A protein and the small-molecule ligand that binds it are described below.
Small molecule (SMILES): Nc1ccn([C@@H]2O[C@H](CO[P](=O)(O)O[C@H]3[C@@H](O)[C@H](n4cnc5c(N)ncnc54)O[C@@H]3CO[P](=O)(O)O[C@H]3[C@@H](O)[C@H](n4cnc5c(=O)nc(N)[nH]c54)O[C@@H]3CO[P](=O)(O)O[C@H]3[C@@H](O)[C@H](n4cnc5c(N)ncnc54)O[C@@H]3CO[P](=O)(O)O[C@H]3[C@@H](O)[C@H](n4cnc5c(N)ncnc54)O[C@@H]3CO[P](=O)(O)O[C@H]3[C@@H](O)[C@H](n4ccc(=O)[nH]c4=O)O[C@@H]3CO[P](=O)(O)O[C@H]3[C@@H](O)[C@H](n4ccc(N)nc4=O)O[C@@H]3CO[P](=O)(O)O[C@H]3[C@@H](O)[C@H](n4ccc(=O)[nH]c4=O)O[C@@H]3CO[P](=O)(O)O[C@H]3[C@@H](O)[C@H](n4cnc5c(=O)nc(N)[nH]c54)O[C@@H]3COPO)[C@@H](O)[C@H]2O)c(=O)n1

Sequence of chain 5.D:
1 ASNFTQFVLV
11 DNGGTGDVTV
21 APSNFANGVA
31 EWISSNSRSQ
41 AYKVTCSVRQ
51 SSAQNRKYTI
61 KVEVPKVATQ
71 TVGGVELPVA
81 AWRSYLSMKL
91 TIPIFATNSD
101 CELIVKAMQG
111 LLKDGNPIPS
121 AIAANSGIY

Binding-site contacts:
Ligand atom O3' contacts residue SER51 of chain 5.D at 3.4 Å.
Ligand atom OP2 contacts residue LYS57 of chain 5.D at 2.6 Å (salt-bridge).
Ligand atom OP2 contacts residue LYS89 of chain 5.D at 3.4 Å (salt-bridge).
Ligand atom OP2 contacts residue LYS57 of chain 5.D at 3.2 Å (salt-bridge).
Ligand atom OP2 contacts residue ASN55 of chain 5.D at 3.5 Å (h-bond).
Ligand atom C6 contacts residue THR45 of chain 5.C at 3.5 Å.
Ligand atom C2 contacts residue SER47 of chain 5.C at 3.2 Å.
Ligand atom N7 contacts residue TYR85 of chain 5.C at 3.6 Å.
Ligand atom N7 contacts residue LYS61 of chain 5.C at 3.5 Å.
Ligand atom P contacts residue LYS89 of chain 5.D at 3.4 Å.
Ligand atom N6 contacts residue THR59 of chain 5.C at 2.9 Å (h-bond).
Ligand atom OP1 contacts residue SER51 of chain 5.D at 2.8 Å (h-bond).
Ligand atom C8 contacts residue TYR85 of chain 5.C at 3.7 Å (hydrophobic).
Ligand atom OP2 contacts residue LYS43 of chain 5.C at 3.0 Å (salt-bridge).
Ligand atom OP1 contacts residue LYS89 of chain 5.D at 3.3 Å (salt-bridge).
Ligand atom N6 contacts residue THR91 of chain 5.D at 3.4 Å (h-bond).
Ligand atom O5' contacts residue LYS57 of chain 5.D at 3.1 Å (salt-bridge).
Ligand atom OP1 contacts residue SER52 of chain 5.D at 2.9 Å (h-bond).
Ligand atom P contacts residue ARG49 of chain 5.D at 3.2 Å.
Ligand atom N1 contacts residue THR59 of chain 5.C at 3.5 Å.
Ligand atom C8 contacts residue THR45 of chain 5.C at 3.6 Å.
Ligand atom OP1 contacts residue ARG49 of chain 5.D at 2.5 Å (salt-bridge).
Ligand atom N1 contacts residue SER47 of chain 5.C at 2.8 Å (h-bond).
Ligand atom C6 contacts residue TYR85 of chain 5.C at 3.7 Å (hydrophobic).
Ligand atom C5' contacts residue ARG49 of chain 5.D at 3.1 Å.
Ligand atom N7 contacts residue THR45 of chain 5.C at 2.5 Å (h-bond).
Ligand atom C5' contacts residue TYR85 of chain 5.C at 3.7 Å (hydrophobic).
Ligand atom O5' contacts residue ARG49 of chain 5.D at 3.6 Å (salt-bridge).
Ligand atom OP1 contacts residue LYS57 of chain 5.D at 2.8 Å.
Ligand atom OP2 contacts residue SER51 of chain 5.D at 3.5 Å (h-bond).
Ligand atom OP2 contacts residue TYR85 of chain 5.C at 2.9 Å (h-bond).
Ligand atom OP1 contacts residue ASN55 of chain 5.D at 3.4 Å (h-bond).
Ligand atom O3' contacts residue ARG49 of chain 5.D at 3.0 Å (salt-bridge).
Ligand atom C5 contacts residue THR45 of chain 5.C at 3.2 Å.
Ligand atom C5 contacts residue TYR85 of chain 5.C at 3.7 Å (hydrophobic).
Ligand atom P contacts residue LYS57 of chain 5.D at 3.2 Å.
Ligand atom P contacts residue SER51 of chain 5.D at 3.4 Å.
Ligand atom O2' contacts residue GLU63 of chain 5.C at 3.6 Å.
Ligand atom OP2 contacts residue LYS89 of chain 5.D at 3.5 Å (salt-bridge).
Ligand atom N6 contacts residue THR45 of chain 5.C at 2.9 Å (h-bond).

Sequence of chain 5.C:
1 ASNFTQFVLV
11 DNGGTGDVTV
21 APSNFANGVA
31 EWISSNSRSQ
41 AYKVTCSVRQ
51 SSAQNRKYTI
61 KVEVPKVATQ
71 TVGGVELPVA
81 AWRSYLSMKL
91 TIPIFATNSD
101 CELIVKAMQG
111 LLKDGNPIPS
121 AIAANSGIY